Binding-site contacts:
Ligand atom C5 contacts residue ASN204 of chain 1.F at 3.7 Å.
Ligand atom C5 contacts residue THR206 of chain 1.F at 3.9 Å.
Ligand atom C7 contacts residue HIS321 of chain 1.F at 4.5 Å.
Ligand atom O6 contacts residue GLY207 of chain 1.F at 4.4 Å.
Ligand atom C2 contacts residue ASN204 of chain 1.F at 2.5 Å.
Ligand atom C6 contacts residue THR206 of chain 1.F at 4.5 Å.
Ligand atom O6 contacts residue PRO208 of chain 1.F at 4.1 Å.
Ligand atom C3 contacts residue ASN204 of chain 1.F at 3.8 Å.
Ligand atom O7 contacts residue ASN204 of chain 1.F at 3.0 Å (h-bond).
Ligand atom C1 contacts residue ASN204 of chain 1.F at 1.4 Å.
Ligand atom O5 contacts residue ASN204 of chain 1.F at 2.4 Å (h-bond).
Ligand atom C4 contacts residue ASN204 of chain 1.F at 4.3 Å.
Ligand atom C8 contacts residue GLU62 of chain 1.F at 4.2 Å.
Ligand atom C8 contacts residue GLY207 of chain 1.F at 4.1 Å.
Ligand atom C7 contacts residue ASN204 of chain 1.F at 3.1 Å.
Ligand atom O6 contacts residue THR206 of chain 1.F at 4.0 Å.
Ligand atom C8 contacts residue ASN204 of chain 1.F at 4.3 Å.
Ligand atom C8 contacts residue SER244 of chain 1.F at 3.6 Å.
Ligand atom C8 contacts residue PRO208 of chain 1.F at 4.3 Å (hydrophobic).
Ligand atom O7 contacts residue HIS321 of chain 1.F at 3.6 Å.
Ligand atom N2 contacts residue ASN204 of chain 1.F at 2.8 Å (h-bond).
Ligand atom C1 contacts residue THR206 of chain 1.F at 4.0 Å.
Ligand atom O5 contacts residue THR206 of chain 1.F at 4.0 Å.

This small molecule binds to this protein.
Small molecule (SMILES): CC(=O)N[C@H]1[C@H](O[C@H]2[C@H](O)[C@@H](NC(C)=O)CO[C@@H]2CO)O[C@H](CO)[C@@H](O)[C@@H]1O

Sequence of chain 1.F:
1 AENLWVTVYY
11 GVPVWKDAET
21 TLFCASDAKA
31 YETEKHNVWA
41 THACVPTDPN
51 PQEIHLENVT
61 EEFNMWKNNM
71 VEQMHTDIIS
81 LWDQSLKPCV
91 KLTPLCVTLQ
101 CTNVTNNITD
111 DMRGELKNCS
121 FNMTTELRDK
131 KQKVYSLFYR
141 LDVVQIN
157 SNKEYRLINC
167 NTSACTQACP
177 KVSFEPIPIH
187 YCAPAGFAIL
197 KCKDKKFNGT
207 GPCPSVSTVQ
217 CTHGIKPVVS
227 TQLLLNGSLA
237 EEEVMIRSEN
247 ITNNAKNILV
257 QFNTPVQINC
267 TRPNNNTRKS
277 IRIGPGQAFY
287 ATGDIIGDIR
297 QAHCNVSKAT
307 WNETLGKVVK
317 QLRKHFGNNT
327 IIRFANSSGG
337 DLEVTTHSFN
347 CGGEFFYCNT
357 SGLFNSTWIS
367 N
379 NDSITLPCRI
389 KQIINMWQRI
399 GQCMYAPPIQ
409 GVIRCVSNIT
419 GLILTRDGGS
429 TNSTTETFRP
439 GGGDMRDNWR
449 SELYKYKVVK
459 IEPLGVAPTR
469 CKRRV